Binding-site contacts:
Ligand atom N5 contacts residue LEU84 of chain 1.C at 3.1 Å (h-bond).
Ligand atom C contacts residue LEU135 of chain 1.C at 3.9 Å (hydrophobic).
Ligand atom O contacts residue ALA32 of chain 1.C at 3.6 Å.
Ligand atom O contacts residue LEU84 of chain 1.C at 3.3 Å (h-bond).
Ligand atom C1 contacts residue LEU135 of chain 1.C at 4.0 Å (hydrophobic).
Ligand atom C5 contacts residue VAL19 of chain 1.C at 3.7 Å (hydrophobic).
Ligand atom C13 contacts residue LYS90 of chain 1.C at 3.5 Å.
Ligand atom C14 contacts residue LYS90 of chain 1.C at 3.6 Å.
Ligand atom C9 contacts residue VAL19 of chain 1.C at 3.9 Å (hydrophobic).
Ligand atom C14 contacts residue ILE11 of chain 1.C at 3.8 Å (hydrophobic).
Ligand atom C5 contacts residue PHE81 of chain 1.C at 3.7 Å (hydrophobic).
Ligand atom C contacts residue ILE11 of chain 1.C at 3.8 Å (hydrophobic).
Ligand atom C17 contacts residue PHE83 of chain 1.C at 3.8 Å (hydrophobic).
Ligand atom N contacts residue LEU135 of chain 1.C at 3.7 Å.
Ligand atom O1 contacts residue ASN133 of chain 1.C at 3.3 Å (h-bond).
Ligand atom N contacts residue ILE11 of chain 1.C at 3.4 Å.
Ligand atom C16 contacts residue GLU9 of chain 1.C at 3.9 Å.
Ligand atom C2 contacts residue LEU135 of chain 1.C at 3.6 Å (hydrophobic).
Ligand atom C15 contacts residue GLU9 of chain 1.C at 3.6 Å.
Ligand atom C11 contacts residue LEU84 of chain 1.C at 3.7 Å (hydrophobic).
Ligand atom C6 contacts residue VAL65 of chain 1.C at 3.8 Å (hydrophobic).
Ligand atom C11 contacts residue ASP87 of chain 1.C at 3.9 Å.
Ligand atom N3 contacts residue LEU135 of chain 1.C at 3.9 Å.
Ligand atom N2 contacts residue ALA32 of chain 1.C at 4.0 Å.
Ligand atom C17 contacts residue LEU84 of chain 1.C at 3.9 Å (hydrophobic).
Ligand atom C17 contacts residue HIS85 of chain 1.C at 3.5 Å.
Ligand atom C6 contacts residue PHE81 of chain 1.C at 3.7 Å (hydrophobic).
Ligand atom C1 contacts residue ILE11 of chain 1.C at 3.6 Å (hydrophobic).
Ligand atom C10 contacts residue GLU13 of chain 1.C at 4.0 Å.
Ligand atom C11 contacts residue GLN86 of chain 1.C at 3.8 Å.
Ligand atom O1 contacts residue ASP146 of chain 1.C at 3.6 Å.
Ligand atom N2 contacts residue PHE83 of chain 1.C at 3.9 Å.
Ligand atom N3 contacts residue ALA32 of chain 1.C at 3.6 Å.
Ligand atom N2 contacts residue LEU84 of chain 1.C at 3.4 Å (h-bond).
Ligand atom C3 contacts residue LEU135 of chain 1.C at 3.6 Å (hydrophobic).
Ligand atom O contacts residue GLU82 of chain 1.C at 3.3 Å (salt-bridge).
Ligand atom O2 contacts residue GLU9 of chain 1.C at 2.5 Å (salt-bridge).
Ligand atom O contacts residue LEU135 of chain 1.C at 3.7 Å.
Ligand atom O contacts residue PHE83 of chain 1.C at 3.7 Å.
Ligand atom C13 contacts residue ILE11 of chain 1.C at 3.6 Å (hydrophobic).

Sequence of chain 1.C:
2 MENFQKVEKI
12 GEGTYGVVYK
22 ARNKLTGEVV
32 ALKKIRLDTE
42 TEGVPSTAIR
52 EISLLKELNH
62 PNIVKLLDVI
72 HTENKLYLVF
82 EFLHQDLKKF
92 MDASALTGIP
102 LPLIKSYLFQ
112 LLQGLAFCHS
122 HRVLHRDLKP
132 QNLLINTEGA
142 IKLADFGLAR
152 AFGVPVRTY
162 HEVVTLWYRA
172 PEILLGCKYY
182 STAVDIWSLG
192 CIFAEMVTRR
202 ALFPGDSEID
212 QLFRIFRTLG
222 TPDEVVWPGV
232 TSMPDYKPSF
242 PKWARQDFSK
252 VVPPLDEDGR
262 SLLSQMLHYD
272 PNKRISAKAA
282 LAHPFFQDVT

The small molecule below binds the protein below.
Small molecule (SMILES): CC[C@H](CO)Nc1nc(NCc2ccc(O)cc2)c(N=O)c(NC(C)C)n1